Sequence of chain 1.B:
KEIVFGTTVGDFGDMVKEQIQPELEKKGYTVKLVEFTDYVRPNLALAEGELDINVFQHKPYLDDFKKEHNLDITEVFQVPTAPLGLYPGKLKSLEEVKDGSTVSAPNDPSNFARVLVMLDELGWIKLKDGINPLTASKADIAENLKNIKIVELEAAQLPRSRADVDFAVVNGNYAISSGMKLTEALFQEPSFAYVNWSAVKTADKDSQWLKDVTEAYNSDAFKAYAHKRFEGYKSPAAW

Binding-site contacts:
Ligand atom CG contacts residue TYR61 of chain 1.B at 3.6 Å (hydrophobic).
Ligand atom CA contacts residue ASN195 of chain 1.B at 3.4 Å.
Ligand atom CE contacts residue PHE78 of chain 1.B at 3.9 Å (hydrophobic).
Ligand atom O contacts residue THR103 of chain 1.B at 4.1 Å.
Ligand atom CG contacts residue HIS80 of chain 1.B at 3.7 Å.
Ligand atom CB contacts residue HIS80 of chain 1.B at 4.3 Å.
Ligand atom CE contacts residue ASN133 of chain 1.B at 4.2 Å.
Ligand atom CG contacts residue ARG136 of chain 1.B at 4.3 Å.
Ligand atom CA contacts residue PHE78 of chain 1.B at 4.0 Å (hydrophobic).
Ligand atom C contacts residue ASN193 of chain 1.B at 4.0 Å.
Ligand atom N contacts residue ASN195 of chain 1.B at 3.4 Å (h-bond).
Ligand atom N contacts residue PHE78 of chain 1.B at 3.7 Å.
Ligand atom CA contacts residue ASN218 of chain 1.B at 3.5 Å.
Ligand atom C contacts residue ASN218 of chain 1.B at 3.8 Å.
Ligand atom SD contacts residue TYR83 of chain 1.B at 3.6 Å.
Ligand atom CG contacts residue PHE78 of chain 1.B at 4.3 Å (hydrophobic).
Ligand atom OXT contacts residue ARG136 of chain 1.B at 2.4 Å (salt-bridge).
Ligand atom C contacts residue ARG136 of chain 1.B at 3.3 Å.
Ligand atom CE contacts residue TYR83 of chain 1.B at 3.5 Å (hydrophobic).
Ligand atom CB contacts residue GLN79 of chain 1.B at 4.0 Å.
Ligand atom CG contacts residue ASN193 of chain 1.B at 4.0 Å.
Ligand atom O contacts residue ASN218 of chain 1.B at 2.9 Å (h-bond).
Ligand atom CB contacts residue TYR61 of chain 1.B at 3.8 Å (hydrophobic).
Ligand atom CE contacts residue TYR61 of chain 1.B at 3.5 Å (hydrophobic).
Ligand atom O contacts residue TYR216 of chain 1.B at 4.0 Å.
Ligand atom CE contacts residue GLN79 of chain 1.B at 3.7 Å.
Ligand atom SD contacts residue HIS80 of chain 1.B at 3.4 Å (h-bond).
Ligand atom CG contacts residue ASN133 of chain 1.B at 3.8 Å.
Ligand atom CB contacts residue ASN218 of chain 1.B at 3.4 Å.
Ligand atom SD contacts residue GLN79 of chain 1.B at 4.0 Å.
Ligand atom N contacts residue ASN218 of chain 1.B at 2.7 Å (h-bond).
Ligand atom OXT contacts residue GLY194 of chain 1.B at 4.3 Å.
Ligand atom OXT contacts residue ASN193 of chain 1.B at 2.9 Å (h-bond).
Ligand atom CA contacts residue TYR61 of chain 1.B at 3.5 Å (hydrophobic).
Ligand atom O contacts residue HIS80 of chain 1.B at 4.3 Å.
Ligand atom C contacts residue HIS80 of chain 1.B at 4.3 Å.
Ligand atom CB contacts residue PHE78 of chain 1.B at 3.2 Å (hydrophobic).
Ligand atom O contacts residue ARG136 of chain 1.B at 3.7 Å.
Ligand atom N contacts residue PHE34 of chain 1.B at 3.8 Å.
Ligand atom SD contacts residue ASN133 of chain 1.B at 3.6 Å (h-bond).

A protein and the small-molecule ligand that binds it are described below.
Small molecule (SMILES): CSCC[C@H](N)C(=O)O